Sequence of chain 1.B:
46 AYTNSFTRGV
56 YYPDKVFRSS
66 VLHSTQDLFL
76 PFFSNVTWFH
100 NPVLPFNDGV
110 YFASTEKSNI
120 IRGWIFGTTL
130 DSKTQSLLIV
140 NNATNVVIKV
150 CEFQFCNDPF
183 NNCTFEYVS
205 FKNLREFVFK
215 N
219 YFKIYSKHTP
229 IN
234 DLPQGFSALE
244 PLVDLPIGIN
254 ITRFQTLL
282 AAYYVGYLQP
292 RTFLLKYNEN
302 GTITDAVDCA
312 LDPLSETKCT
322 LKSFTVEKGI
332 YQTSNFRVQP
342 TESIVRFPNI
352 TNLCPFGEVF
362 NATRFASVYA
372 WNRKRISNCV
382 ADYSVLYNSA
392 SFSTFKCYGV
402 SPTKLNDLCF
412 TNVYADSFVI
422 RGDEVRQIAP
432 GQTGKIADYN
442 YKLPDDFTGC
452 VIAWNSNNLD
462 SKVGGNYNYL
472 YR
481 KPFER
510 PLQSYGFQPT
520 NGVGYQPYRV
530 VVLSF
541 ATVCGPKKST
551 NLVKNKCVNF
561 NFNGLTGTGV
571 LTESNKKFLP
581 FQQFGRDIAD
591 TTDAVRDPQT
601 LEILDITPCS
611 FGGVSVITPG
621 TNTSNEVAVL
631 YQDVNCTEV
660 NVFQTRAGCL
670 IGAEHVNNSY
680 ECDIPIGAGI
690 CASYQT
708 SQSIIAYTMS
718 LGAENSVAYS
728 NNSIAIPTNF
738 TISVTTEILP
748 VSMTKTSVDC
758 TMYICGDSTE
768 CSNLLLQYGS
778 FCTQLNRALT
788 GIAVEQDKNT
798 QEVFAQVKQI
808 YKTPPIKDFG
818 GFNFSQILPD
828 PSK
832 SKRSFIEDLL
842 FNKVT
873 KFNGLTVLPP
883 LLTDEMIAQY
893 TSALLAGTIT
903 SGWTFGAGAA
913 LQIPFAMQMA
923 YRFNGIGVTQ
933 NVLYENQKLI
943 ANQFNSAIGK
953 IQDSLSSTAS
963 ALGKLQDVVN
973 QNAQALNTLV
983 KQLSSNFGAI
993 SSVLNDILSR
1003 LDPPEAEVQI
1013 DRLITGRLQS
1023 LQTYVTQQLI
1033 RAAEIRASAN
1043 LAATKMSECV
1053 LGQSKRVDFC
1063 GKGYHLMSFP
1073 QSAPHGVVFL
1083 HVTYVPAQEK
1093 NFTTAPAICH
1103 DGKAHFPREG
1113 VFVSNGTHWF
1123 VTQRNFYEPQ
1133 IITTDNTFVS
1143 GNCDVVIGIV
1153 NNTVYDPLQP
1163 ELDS

The protein below binds the small molecule below.
Small molecule (SMILES): CC(=O)N[C@H]1[C@H](O[C@H]2[C@H](O)[C@@H](NC(C)=O)CO[C@@H]2CO)O[C@H](CO)[C@@H](O)[C@@H]1O

Binding-site contacts:
Ligand atom C4 contacts residue HIS1120 of chain 1.B at 4.4 Å.
Ligand atom C3 contacts residue ASN1117 of chain 1.B at 3.9 Å.
Ligand atom C5 contacts residue ASN1117 of chain 1.B at 3.8 Å.
Ligand atom C8 contacts residue GLY1118 of chain 1.B at 4.3 Å.
Ligand atom C3 contacts residue THR1119 of chain 1.B at 3.6 Å.
Ligand atom O5 contacts residue HIS1120 of chain 1.B at 4.5 Å.
Ligand atom C3 contacts residue HIS1120 of chain 1.B at 4.0 Å.
Ligand atom C2 contacts residue THR1119 of chain 1.B at 3.6 Å.
Ligand atom O5 contacts residue ASN1117 of chain 1.B at 2.4 Å (h-bond).
Ligand atom C1 contacts residue ASN1117 of chain 1.B at 1.5 Å.
Ligand atom O7 contacts residue ASN1117 of chain 1.B at 3.5 Å (h-bond).
Ligand atom N2 contacts residue ASN1117 of chain 1.B at 2.9 Å (h-bond).
Ligand atom C8 contacts residue HIS1120 of chain 1.B at 3.6 Å.
Ligand atom N2 contacts residue THR1119 of chain 1.B at 3.0 Å (h-bond).
Ligand atom C5 contacts residue PHE1122 of chain 1.B at 4.0 Å (hydrophobic).
Ligand atom O7 contacts residue HIS1120 of chain 1.B at 3.7 Å.
Ligand atom C1 contacts residue PHE1122 of chain 1.B at 4.1 Å (hydrophobic).
Ligand atom O4 contacts residue HIS1120 of chain 1.B at 4.2 Å.
Ligand atom C2 contacts residue ASN1117 of chain 1.B at 2.5 Å.
Ligand atom C8 contacts residue THR1119 of chain 1.B at 3.9 Å.
Ligand atom C7 contacts residue THR1119 of chain 1.B at 4.0 Å.
Ligand atom O3 contacts residue THR1119 of chain 1.B at 4.2 Å.
Ligand atom C5 contacts residue HIS1120 of chain 1.B at 3.9 Å.
Ligand atom C1 contacts residue HIS1120 of chain 1.B at 4.1 Å.
Ligand atom C4 contacts residue ASN1117 of chain 1.B at 4.3 Å.
Ligand atom C8 contacts residue ASN1117 of chain 1.B at 3.0 Å.
Ligand atom C7 contacts residue HIS1120 of chain 1.B at 3.9 Å.
Ligand atom C6 contacts residue PHE1122 of chain 1.B at 4.0 Å (hydrophobic).
Ligand atom O5 contacts residue PHE1122 of chain 1.B at 3.5 Å.
Ligand atom C7 contacts residue ASN1117 of chain 1.B at 3.4 Å.
Ligand atom C1 contacts residue THR1119 of chain 1.B at 3.8 Å.